Binding-site contacts:
Ligand atom C7 contacts residue ASN99 of chain 1.B at 3.6 Å.
Ligand atom O6 contacts residue ASN99 of chain 1.B at 4.4 Å.
Ligand atom C1 contacts residue ASN99 of chain 1.B at 1.4 Å.
Ligand atom C8 contacts residue SER101 of chain 1.B at 4.5 Å.
Ligand atom C8 contacts residue PHE100 of chain 1.B at 3.9 Å (hydrophobic).
Ligand atom C2 contacts residue ASN99 of chain 1.B at 2.5 Å.
Ligand atom O7 contacts residue SER101 of chain 1.B at 3.3 Å (h-bond).
Ligand atom O5 contacts residue ASN99 of chain 1.B at 2.2 Å (h-bond).
Ligand atom C7 contacts residue PHE100 of chain 1.B at 3.8 Å (hydrophobic).
Ligand atom C1 contacts residue LYS98 of chain 1.B at 4.2 Å.
Ligand atom N2 contacts residue ASN99 of chain 1.B at 3.0 Å (h-bond).
Ligand atom C3 contacts residue ASN99 of chain 1.B at 3.8 Å.
Ligand atom O7 contacts residue PHE100 of chain 1.B at 3.7 Å.
Ligand atom C8 contacts residue ASN99 of chain 1.B at 3.7 Å.
Ligand atom C5 contacts residue ASN99 of chain 1.B at 3.5 Å.
Ligand atom N2 contacts residue LYS98 of chain 1.B at 4.2 Å.
Ligand atom C4 contacts residue ASN99 of chain 1.B at 4.2 Å.
Ligand atom C8 contacts residue ALA61 of chain 1.B at 4.5 Å (hydrophobic).
Ligand atom O7 contacts residue ASN99 of chain 1.B at 3.9 Å.
Ligand atom C7 contacts residue SER101 of chain 1.B at 4.3 Å.

Sequence of chain 1.B:
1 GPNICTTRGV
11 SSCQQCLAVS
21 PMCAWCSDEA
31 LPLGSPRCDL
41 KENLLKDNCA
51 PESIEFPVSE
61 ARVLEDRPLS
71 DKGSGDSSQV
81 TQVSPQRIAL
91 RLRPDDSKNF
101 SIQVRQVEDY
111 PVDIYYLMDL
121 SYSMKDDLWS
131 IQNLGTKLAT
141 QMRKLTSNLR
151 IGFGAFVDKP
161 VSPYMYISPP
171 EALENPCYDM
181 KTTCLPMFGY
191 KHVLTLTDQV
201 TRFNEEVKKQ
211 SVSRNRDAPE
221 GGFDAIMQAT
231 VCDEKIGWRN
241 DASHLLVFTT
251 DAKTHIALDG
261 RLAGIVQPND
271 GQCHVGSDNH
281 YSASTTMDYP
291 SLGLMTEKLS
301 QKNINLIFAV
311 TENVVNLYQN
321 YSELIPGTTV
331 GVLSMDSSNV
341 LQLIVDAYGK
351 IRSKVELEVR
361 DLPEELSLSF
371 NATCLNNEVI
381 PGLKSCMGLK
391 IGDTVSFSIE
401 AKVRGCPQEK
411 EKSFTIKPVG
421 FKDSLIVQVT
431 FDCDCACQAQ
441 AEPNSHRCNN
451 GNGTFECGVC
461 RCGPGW

A small-molecule ligand and the protein it binds are described below.
Small molecule (SMILES): CC(=O)N[C@@H]1[C@@H](O)[C@H](O)[C@@H](CO)O[C@H]1O